Sequence of chain 1.A:
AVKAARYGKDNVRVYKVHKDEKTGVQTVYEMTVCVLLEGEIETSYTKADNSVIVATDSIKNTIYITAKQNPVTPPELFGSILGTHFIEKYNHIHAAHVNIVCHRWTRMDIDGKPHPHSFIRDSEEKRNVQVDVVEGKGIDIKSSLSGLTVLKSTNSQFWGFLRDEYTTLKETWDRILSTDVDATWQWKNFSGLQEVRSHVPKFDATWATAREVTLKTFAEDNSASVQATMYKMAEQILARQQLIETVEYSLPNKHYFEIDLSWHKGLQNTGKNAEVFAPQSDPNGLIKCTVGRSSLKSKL

Sequence of chain 3.A:
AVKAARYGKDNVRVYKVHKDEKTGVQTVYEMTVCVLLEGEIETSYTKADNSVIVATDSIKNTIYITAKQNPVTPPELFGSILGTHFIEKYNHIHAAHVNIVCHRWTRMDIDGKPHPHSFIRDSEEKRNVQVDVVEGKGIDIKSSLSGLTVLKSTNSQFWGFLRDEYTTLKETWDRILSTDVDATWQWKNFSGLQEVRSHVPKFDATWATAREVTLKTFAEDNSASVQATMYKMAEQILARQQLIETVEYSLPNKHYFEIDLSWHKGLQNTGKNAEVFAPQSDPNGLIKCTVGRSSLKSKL

The protein below binds the small molecule below.
Small molecule (SMILES): CN1C(=O)N[C@@]2(OO)C(=O)NC(=O)N=C12

Binding-site contacts:
Ligand atom N1 contacts residue MUA1 of chain 1.E at 0.4 Å (h-bond).
Ligand atom O1 contacts residue THR57 of chain 3.A at 3.2 Å (h-bond).
Ligand atom C1 contacts residue MUA1 of chain 1.E at 0.2 Å.
Ligand atom O contacts residue LEU170 of chain 1.A at 3.3 Å.
Ligand atom O3 contacts residue MUA1 of chain 1.E at 0.3 Å (h-bond).
Ligand atom O contacts residue MUA1 of chain 1.E at 0.2 Å (h-bond).
Ligand atom O2 contacts residue THR57 of chain 3.A at 2.7 Å (h-bond).
Ligand atom O2 contacts residue MUA1 of chain 1.E at 3.0 Å.
Ligand atom N contacts residue MUA1 of chain 1.E at 0.2 Å (h-bond).
Ligand atom O1 contacts residue OXY1 of chain 1.D at 1.2 Å (h-bond).
Ligand atom O4 contacts residue SER226 of chain 1.A at 3.4 Å.
Ligand atom N2 contacts residue PHE159 of chain 1.A at 3.3 Å.
Ligand atom N1 contacts residue THR57 of chain 3.A at 2.7 Å (h-bond).
Ligand atom N3 contacts residue ARG176 of chain 1.A at 2.9 Å (salt-bridge).
Ligand atom O3 contacts residue GLN228 of chain 1.A at 2.9 Å (h-bond).
Ligand atom C2 contacts residue MUA1 of chain 1.E at 0.6 Å.
Ligand atom O4 contacts residue MUA1 of chain 1.E at 0.1 Å (h-bond).
Ligand atom C5 contacts residue MUA1 of chain 1.E at 0.3 Å.
Ligand atom O2 contacts residue OXY1 of chain 1.D at 0.5 Å (h-bond).
Ligand atom O contacts residue THR57 of chain 3.A at 3.4 Å (h-bond).
Ligand atom O4 contacts residue VAL227 of chain 1.A at 2.8 Å (h-bond).
Ligand atom N contacts residue OXY1 of chain 1.D at 3.2 Å (h-bond).
Ligand atom N1 contacts residue OXY1 of chain 1.D at 3.3 Å (h-bond).
Ligand atom C2 contacts residue OXY1 of chain 1.D at 2.6 Å.
Ligand atom C4 contacts residue MUA1 of chain 1.E at 0.1 Å.
Ligand atom O2 contacts residue ASN254 of chain 1.A at 3.1 Å (h-bond).
Ligand atom N3 contacts residue MUA1 of chain 1.E at 0.1 Å (h-bond).
Ligand atom O contacts residue ASP58 of chain 3.A at 3.0 Å (salt-bridge).
Ligand atom C contacts residue ARG176 of chain 1.A at 3.3 Å.
Ligand atom C3 contacts residue MUA1 of chain 1.E at 0.1 Å.
Ligand atom N3 contacts residue ASN254 of chain 1.A at 3.3 Å (h-bond).
Ligand atom O4 contacts residue ARG176 of chain 1.A at 2.8 Å (salt-bridge).
Ligand atom C1 contacts residue THR57 of chain 3.A at 3.1 Å.
Ligand atom O1 contacts residue MUA1 of chain 1.E at 2.1 Å.
Ligand atom C5 contacts residue OXY1 of chain 1.D at 3.0 Å.
Ligand atom C1 contacts residue OXY1 of chain 1.D at 3.4 Å.
Ligand atom C contacts residue MUA1 of chain 1.E at 0.1 Å.
Ligand atom N2 contacts residue MUA1 of chain 1.E at 0.2 Å (h-bond).
Ligand atom N2 contacts residue GLN228 of chain 1.A at 3.0 Å (h-bond).
Ligand atom O3 contacts residue ILE54 of chain 3.A at 3.4 Å.